Sequence of chain 1.B:
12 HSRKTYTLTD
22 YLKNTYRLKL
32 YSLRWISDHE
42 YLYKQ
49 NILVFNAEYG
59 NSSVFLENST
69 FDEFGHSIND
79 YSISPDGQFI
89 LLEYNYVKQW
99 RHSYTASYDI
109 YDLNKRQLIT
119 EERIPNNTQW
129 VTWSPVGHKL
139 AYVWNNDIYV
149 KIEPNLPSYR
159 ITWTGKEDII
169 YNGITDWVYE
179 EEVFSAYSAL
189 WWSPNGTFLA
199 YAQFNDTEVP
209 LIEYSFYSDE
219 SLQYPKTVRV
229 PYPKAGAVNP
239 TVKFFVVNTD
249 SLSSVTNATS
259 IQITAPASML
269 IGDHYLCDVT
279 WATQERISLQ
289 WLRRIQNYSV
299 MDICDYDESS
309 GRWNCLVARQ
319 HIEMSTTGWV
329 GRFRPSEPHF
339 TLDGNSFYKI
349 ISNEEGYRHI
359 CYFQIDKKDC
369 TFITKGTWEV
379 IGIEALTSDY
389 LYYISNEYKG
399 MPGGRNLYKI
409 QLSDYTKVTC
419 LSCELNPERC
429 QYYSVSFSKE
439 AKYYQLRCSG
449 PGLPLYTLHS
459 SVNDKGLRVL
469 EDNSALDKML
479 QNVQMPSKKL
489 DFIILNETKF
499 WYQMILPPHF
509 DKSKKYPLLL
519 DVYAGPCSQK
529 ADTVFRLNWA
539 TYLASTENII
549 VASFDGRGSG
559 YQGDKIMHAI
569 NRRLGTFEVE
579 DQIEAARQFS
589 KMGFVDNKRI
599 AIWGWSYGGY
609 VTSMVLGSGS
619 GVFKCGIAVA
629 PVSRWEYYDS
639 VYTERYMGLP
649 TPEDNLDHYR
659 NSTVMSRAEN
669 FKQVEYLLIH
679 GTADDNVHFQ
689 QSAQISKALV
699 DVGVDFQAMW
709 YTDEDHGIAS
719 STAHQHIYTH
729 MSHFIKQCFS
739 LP

A protein and the small-molecule ligand that binds it are described below.
Small molecule (SMILES): CC(=O)N[C@@H]1[C@@H](O)[C@H](O)[C@@H](CO)O[C@H]1O

Binding-site contacts:
Ligand atom N2 contacts residue ASN255 of chain 1.B at 3.0 Å (h-bond).
Ligand atom O7 contacts residue THR254 of chain 1.B at 4.2 Å.
Ligand atom O5 contacts residue ASN255 of chain 1.B at 2.4 Å (h-bond).
Ligand atom O7 contacts residue ASN255 of chain 1.B at 3.5 Å.
Ligand atom C2 contacts residue ASN255 of chain 1.B at 2.5 Å.
Ligand atom C5 contacts residue ASN255 of chain 1.B at 3.7 Å.
Ligand atom C4 contacts residue ASN255 of chain 1.B at 4.3 Å.
Ligand atom C6 contacts residue TRP161 of chain 1.B at 4.1 Å (hydrophobic).
Ligand atom C1 contacts residue ASN255 of chain 1.B at 1.4 Å.
Ligand atom O5 contacts residue TRP161 of chain 1.B at 3.9 Å.
Ligand atom C7 contacts residue ASN255 of chain 1.B at 3.5 Å.
Ligand atom C1 contacts residue TRP161 of chain 1.B at 3.8 Å (hydrophobic).
Ligand atom C5 contacts residue TRP161 of chain 1.B at 3.7 Å (hydrophobic).
Ligand atom C3 contacts residue ASN255 of chain 1.B at 3.8 Å.